Sequence of chain 1.B:
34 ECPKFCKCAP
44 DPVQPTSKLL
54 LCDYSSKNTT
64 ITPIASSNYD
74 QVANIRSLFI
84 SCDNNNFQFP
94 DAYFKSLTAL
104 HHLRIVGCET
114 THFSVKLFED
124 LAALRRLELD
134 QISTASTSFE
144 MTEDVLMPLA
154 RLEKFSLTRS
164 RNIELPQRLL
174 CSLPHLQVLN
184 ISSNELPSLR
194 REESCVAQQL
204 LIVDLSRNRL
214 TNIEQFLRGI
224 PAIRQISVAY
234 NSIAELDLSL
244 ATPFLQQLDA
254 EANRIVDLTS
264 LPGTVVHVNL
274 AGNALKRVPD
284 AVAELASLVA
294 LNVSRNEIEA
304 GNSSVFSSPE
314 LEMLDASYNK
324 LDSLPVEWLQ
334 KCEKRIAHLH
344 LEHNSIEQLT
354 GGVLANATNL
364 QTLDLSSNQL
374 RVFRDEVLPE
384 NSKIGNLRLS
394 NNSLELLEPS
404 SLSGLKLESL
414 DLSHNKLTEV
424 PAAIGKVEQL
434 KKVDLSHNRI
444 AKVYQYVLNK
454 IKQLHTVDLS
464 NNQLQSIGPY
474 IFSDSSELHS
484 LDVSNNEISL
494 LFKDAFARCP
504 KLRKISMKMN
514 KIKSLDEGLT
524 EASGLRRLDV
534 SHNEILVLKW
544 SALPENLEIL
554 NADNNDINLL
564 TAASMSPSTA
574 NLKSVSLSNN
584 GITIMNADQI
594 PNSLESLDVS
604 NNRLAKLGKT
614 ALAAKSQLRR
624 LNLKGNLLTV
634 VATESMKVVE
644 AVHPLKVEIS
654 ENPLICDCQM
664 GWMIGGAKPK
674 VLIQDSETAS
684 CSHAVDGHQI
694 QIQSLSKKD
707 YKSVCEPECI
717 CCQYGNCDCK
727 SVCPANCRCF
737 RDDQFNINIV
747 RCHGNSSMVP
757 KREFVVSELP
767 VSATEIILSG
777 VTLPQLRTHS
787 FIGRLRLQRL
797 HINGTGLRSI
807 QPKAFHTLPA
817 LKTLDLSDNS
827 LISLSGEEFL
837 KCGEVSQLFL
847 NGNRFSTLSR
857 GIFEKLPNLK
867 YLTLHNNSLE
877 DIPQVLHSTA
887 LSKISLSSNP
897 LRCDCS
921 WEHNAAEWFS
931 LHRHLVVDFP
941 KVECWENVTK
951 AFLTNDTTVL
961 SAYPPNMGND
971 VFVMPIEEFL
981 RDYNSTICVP

Binding-site contacts:
Ligand atom C5 contacts residue ASN305 of chain 1.B at 3.8 Å.
Ligand atom O7 contacts residue ASN305 of chain 1.B at 3.3 Å (h-bond).
Ligand atom C3 contacts residue ASN305 of chain 1.B at 3.9 Å.
Ligand atom O7 contacts residue ARG280 of chain 1.B at 4.4 Å.
Ligand atom C4 contacts residue ASN305 of chain 1.B at 4.3 Å.
Ligand atom C2 contacts residue ASN305 of chain 1.B at 2.5 Å.
Ligand atom C1 contacts residue ASN305 of chain 1.B at 1.5 Å.
Ligand atom N2 contacts residue ARG280 of chain 1.B at 4.2 Å.
Ligand atom C7 contacts residue ASN305 of chain 1.B at 3.3 Å.
Ligand atom N2 contacts residue ASN305 of chain 1.B at 2.9 Å (h-bond).
Ligand atom O5 contacts residue ASN305 of chain 1.B at 2.5 Å (h-bond).
Ligand atom C8 contacts residue ARG280 of chain 1.B at 3.2 Å.
Ligand atom C8 contacts residue ASN305 of chain 1.B at 4.4 Å.
Ligand atom C7 contacts residue ARG280 of chain 1.B at 3.8 Å.

The small molecule below binds the protein below.
Small molecule (SMILES): CC(=O)N[C@@H]1[C@@H](O)[C@H](O)[C@@H](CO)O[C@H]1O